Binding-site contacts:
Ligand atom O3 contacts residue THR1098 of chain 1.B at 4.4 Å.
Ligand atom C6 contacts residue PHE1101 of chain 1.B at 4.3 Å (hydrophobic).
Ligand atom C8 contacts residue GLY1097 of chain 1.B at 4.2 Å.
Ligand atom C8 contacts residue THR1098 of chain 1.B at 4.0 Å.
Ligand atom O5 contacts residue ASN1096 of chain 1.B at 2.3 Å (h-bond).
Ligand atom C3 contacts residue THR1098 of chain 1.B at 3.6 Å.
Ligand atom C5 contacts residue ASN1096 of chain 1.B at 3.6 Å.
Ligand atom C5 contacts residue HIS1099 of chain 1.B at 4.1 Å.
Ligand atom C2 contacts residue ASN1096 of chain 1.B at 2.5 Å.
Ligand atom C7 contacts residue ASN1096 of chain 1.B at 3.6 Å.
Ligand atom C1 contacts residue THR1098 of chain 1.B at 3.8 Å.
Ligand atom C2 contacts residue THR1098 of chain 1.B at 3.6 Å.
Ligand atom N2 contacts residue ASN1096 of chain 1.B at 3.0 Å (h-bond).
Ligand atom O5 contacts residue PHE1101 of chain 1.B at 4.3 Å.
Ligand atom C7 contacts residue THR1098 of chain 1.B at 4.1 Å.
Ligand atom C1 contacts residue ASN1096 of chain 1.B at 1.4 Å.
Ligand atom C3 contacts residue ASN1096 of chain 1.B at 3.8 Å.
Ligand atom N2 contacts residue THR1098 of chain 1.B at 3.1 Å (h-bond).
Ligand atom C4 contacts residue ASN1096 of chain 1.B at 4.2 Å.
Ligand atom C4 contacts residue HIS1099 of chain 1.B at 4.5 Å.
Ligand atom O7 contacts residue ASN1096 of chain 1.B at 3.9 Å.
Ligand atom C3 contacts residue HIS1099 of chain 1.B at 4.3 Å.
Ligand atom C8 contacts residue ASN1096 of chain 1.B at 3.5 Å.
Ligand atom C1 contacts residue HIS1099 of chain 1.B at 4.3 Å.
Ligand atom O4 contacts residue HIS1099 of chain 1.B at 4.0 Å.

Sequence of chain 1.B:
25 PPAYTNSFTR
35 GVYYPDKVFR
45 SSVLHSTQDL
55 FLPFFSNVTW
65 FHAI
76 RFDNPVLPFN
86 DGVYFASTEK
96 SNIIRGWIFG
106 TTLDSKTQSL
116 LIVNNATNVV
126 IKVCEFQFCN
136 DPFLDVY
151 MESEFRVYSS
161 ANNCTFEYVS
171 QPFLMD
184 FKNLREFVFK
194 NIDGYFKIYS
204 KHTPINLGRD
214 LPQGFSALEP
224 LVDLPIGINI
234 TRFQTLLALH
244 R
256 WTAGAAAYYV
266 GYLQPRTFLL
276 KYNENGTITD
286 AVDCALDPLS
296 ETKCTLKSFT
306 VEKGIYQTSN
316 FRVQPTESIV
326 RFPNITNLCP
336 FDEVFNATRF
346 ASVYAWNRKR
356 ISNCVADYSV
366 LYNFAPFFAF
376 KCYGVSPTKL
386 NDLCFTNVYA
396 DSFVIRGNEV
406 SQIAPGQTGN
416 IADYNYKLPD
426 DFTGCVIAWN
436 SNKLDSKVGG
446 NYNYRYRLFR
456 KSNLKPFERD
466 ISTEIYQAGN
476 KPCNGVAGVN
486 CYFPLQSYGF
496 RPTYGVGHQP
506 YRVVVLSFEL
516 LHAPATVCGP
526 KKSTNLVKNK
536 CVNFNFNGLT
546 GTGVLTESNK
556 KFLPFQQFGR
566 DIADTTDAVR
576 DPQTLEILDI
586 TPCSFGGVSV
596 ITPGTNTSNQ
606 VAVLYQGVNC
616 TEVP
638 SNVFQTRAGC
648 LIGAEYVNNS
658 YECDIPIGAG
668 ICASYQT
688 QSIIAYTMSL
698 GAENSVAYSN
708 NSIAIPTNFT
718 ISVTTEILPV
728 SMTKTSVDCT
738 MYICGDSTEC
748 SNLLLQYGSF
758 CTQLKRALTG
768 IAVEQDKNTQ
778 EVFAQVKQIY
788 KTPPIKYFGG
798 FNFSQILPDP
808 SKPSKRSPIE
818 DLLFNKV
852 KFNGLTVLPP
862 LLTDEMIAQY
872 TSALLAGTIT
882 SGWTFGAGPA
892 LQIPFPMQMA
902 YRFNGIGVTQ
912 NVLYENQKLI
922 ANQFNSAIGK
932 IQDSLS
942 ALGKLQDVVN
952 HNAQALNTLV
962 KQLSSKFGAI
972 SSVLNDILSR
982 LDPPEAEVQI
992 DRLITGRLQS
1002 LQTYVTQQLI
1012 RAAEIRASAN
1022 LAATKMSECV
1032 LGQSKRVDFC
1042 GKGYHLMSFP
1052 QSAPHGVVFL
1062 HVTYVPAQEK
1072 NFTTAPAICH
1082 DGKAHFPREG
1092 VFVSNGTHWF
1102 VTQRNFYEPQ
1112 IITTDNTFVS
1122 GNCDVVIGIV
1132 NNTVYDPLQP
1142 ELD

This small molecule binds to this protein.
Small molecule (SMILES): CC(=O)N[C@H]1[C@H](O[C@H]2[C@H](O)[C@@H](NC(C)=O)CO[C@@H]2CO)O[C@H](CO)[C@@H](O)[C@@H]1O